Sequence of chain 1.E:
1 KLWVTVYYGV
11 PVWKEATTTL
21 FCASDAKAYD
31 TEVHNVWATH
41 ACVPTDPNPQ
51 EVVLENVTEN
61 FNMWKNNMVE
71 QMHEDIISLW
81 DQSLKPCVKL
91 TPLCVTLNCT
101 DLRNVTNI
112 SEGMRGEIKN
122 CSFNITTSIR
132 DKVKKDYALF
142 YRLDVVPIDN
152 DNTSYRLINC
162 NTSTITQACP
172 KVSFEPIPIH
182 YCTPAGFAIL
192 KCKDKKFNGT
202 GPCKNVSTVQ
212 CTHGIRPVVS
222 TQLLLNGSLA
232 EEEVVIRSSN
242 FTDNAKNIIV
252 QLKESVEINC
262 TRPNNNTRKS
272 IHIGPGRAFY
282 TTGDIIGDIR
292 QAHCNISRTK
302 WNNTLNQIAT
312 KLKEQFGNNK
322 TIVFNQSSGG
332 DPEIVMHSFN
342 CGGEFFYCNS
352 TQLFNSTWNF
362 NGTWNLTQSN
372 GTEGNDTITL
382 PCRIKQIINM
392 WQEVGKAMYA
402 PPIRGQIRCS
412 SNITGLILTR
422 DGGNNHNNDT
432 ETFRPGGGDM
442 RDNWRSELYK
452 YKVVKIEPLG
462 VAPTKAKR

Binding-site contacts:
Ligand atom O5 contacts residue ASN260 of chain 1.E at 2.2 Å (h-bond).
Ligand atom C8 contacts residue ASN296 of chain 1.E at 3.8 Å.
Ligand atom O7 contacts residue ASN260 of chain 1.E at 2.9 Å (h-bond).
Ligand atom O6 contacts residue ARG409 of chain 1.E at 3.6 Å.
Ligand atom C3 contacts residue GLU258 of chain 1.E at 4.0 Å.
Ligand atom N2 contacts residue ASN260 of chain 1.E at 3.0 Å (h-bond).
Ligand atom O6 contacts residue ASN260 of chain 1.E at 4.3 Å.
Ligand atom C5 contacts residue GLU258 of chain 1.E at 4.0 Å.
Ligand atom O5 contacts residue SER411 of chain 1.E at 4.0 Å.
Ligand atom C2 contacts residue ASN260 of chain 1.E at 2.5 Å.
Ligand atom C7 contacts residue ASN296 of chain 1.E at 3.9 Å.
Ligand atom C8 contacts residue ILE297 of chain 1.E at 4.4 Å (hydrophobic).
Ligand atom O5 contacts residue GLU258 of chain 1.E at 4.5 Å.
Ligand atom C1 contacts residue GLU258 of chain 1.E at 4.2 Å.
Ligand atom C7 contacts residue ASN260 of chain 1.E at 3.2 Å.
Ligand atom C1 contacts residue SER411 of chain 1.E at 4.3 Å.
Ligand atom O7 contacts residue ASN296 of chain 1.E at 3.3 Å (h-bond).
Ligand atom C1 contacts residue ASN260 of chain 1.E at 1.4 Å.
Ligand atom C8 contacts residue ASN260 of chain 1.E at 4.1 Å.
Ligand atom C4 contacts residue ASN260 of chain 1.E at 4.2 Å.
Ligand atom C5 contacts residue ASN260 of chain 1.E at 3.5 Å.
Ligand atom O4 contacts residue GLU258 of chain 1.E at 4.4 Å.
Ligand atom C3 contacts residue ASN260 of chain 1.E at 3.8 Å.

A small-molecule ligand and the protein it binds are described below.
Small molecule (SMILES): CC(=O)N[C@H]1[C@H](O[C@H]2[C@H](O)[C@@H](NC(C)=O)CO[C@@H]2CO)O[C@H](CO)[C@@H](O)[C@@H]1O